Sequence of chain 1.A:
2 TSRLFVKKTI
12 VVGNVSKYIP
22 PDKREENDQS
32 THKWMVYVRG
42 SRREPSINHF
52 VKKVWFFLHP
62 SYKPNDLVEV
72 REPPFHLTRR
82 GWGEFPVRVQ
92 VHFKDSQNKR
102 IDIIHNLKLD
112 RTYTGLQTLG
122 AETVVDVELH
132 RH

A small-molecule ligand and the protein it binds are described below.
Small molecule (SMILES): CC(=O)NCCCC[C@H](NC(=O)[C@H](CCCN=C(N)N)NC(=O)[C@H](C)NC(=O)[C@H](C)N)C(=O)N[C@@H](CO)C(=O)N[C@@H](C)C(=O)N1CCC[C@H]1C(=O)N[C@@H](C)C=O

Binding-site contacts:
Ligand atom CE contacts residue SER62 of chain 1.A at 3.9 Å.
Ligand atom C contacts residue HIS60 of chain 1.A at 3.6 Å.
Ligand atom CB contacts residue TRP83 of chain 1.A at 3.4 Å (hydrophobic).
Ligand atom OH contacts residue GLY84 of chain 1.A at 3.2 Å (h-bond).
Ligand atom CB contacts residue PRO61 of chain 1.A at 3.6 Å (hydrophobic).
Ligand atom CE contacts residue TRP83 of chain 1.A at 3.6 Å (hydrophobic).
Ligand atom CB contacts residue HIS60 of chain 1.A at 3.7 Å.
Ligand atom O contacts residue GLY84 of chain 1.A at 3.4 Å.
Ligand atom CG contacts residue LEU110 of chain 1.A at 3.6 Å (hydrophobic).
Ligand atom CD contacts residue TRP83 of chain 1.A at 3.5 Å (hydrophobic).
Ligand atom CD contacts residue SER62 of chain 1.A at 3.6 Å.
Ligand atom CG contacts residue GLY84 of chain 1.A at 3.8 Å.
Ligand atom CG contacts residue GLU85 of chain 1.A at 3.5 Å.
Ligand atom CH3 contacts residue TRP83 of chain 1.A at 3.7 Å (hydrophobic).
Ligand atom CE contacts residue GLY84 of chain 1.A at 3.6 Å.
Ligand atom CH contacts residue TYR63 of chain 1.A at 3.6 Å (hydrophobic).
Ligand atom CB contacts residue TYR114 of chain 1.A at 3.3 Å (hydrophobic).
Ligand atom NZ contacts residue TRP83 of chain 1.A at 3.5 Å (h-bond).
Ligand atom O contacts residue PHE86 of chain 1.A at 3.7 Å.
Ligand atom OH contacts residue TYR63 of chain 1.A at 3.5 Å (h-bond).
Ligand atom CB contacts residue ARG112 of chain 1.A at 3.5 Å.
Ligand atom CB contacts residue HIS60 of chain 1.A at 3.7 Å.
Ligand atom OH contacts residue TRP83 of chain 1.A at 2.7 Å (h-bond).
Ligand atom CA contacts residue TRP83 of chain 1.A at 3.5 Å (hydrophobic).
Ligand atom N contacts residue GLU85 of chain 1.A at 3.2 Å (salt-bridge).
Ligand atom N contacts residue TRP83 of chain 1.A at 3.8 Å.
Ligand atom C contacts residue GLU85 of chain 1.A at 3.8 Å.
Ligand atom O contacts residue HIS60 of chain 1.A at 3.0 Å (h-bond).
Ligand atom O contacts residue GLU85 of chain 1.A at 2.8 Å (salt-bridge).
Ligand atom CH contacts residue TRP83 of chain 1.A at 3.4 Å (hydrophobic).
Ligand atom O contacts residue PRO87 of chain 1.A at 3.9 Å.
Ligand atom CD contacts residue HIS60 of chain 1.A at 3.8 Å.
Ligand atom CH3 contacts residue TYR63 of chain 1.A at 3.4 Å (hydrophobic).
Ligand atom CA contacts residue GLU85 of chain 1.A at 3.5 Å.
Ligand atom CG contacts residue GLU85 of chain 1.A at 3.7 Å.
Ligand atom NZ contacts residue SER62 of chain 1.A at 3.0 Å (h-bond).
Ligand atom CD contacts residue TRP83 of chain 1.A at 3.8 Å (hydrophobic).
Ligand atom CG contacts residue TRP83 of chain 1.A at 3.8 Å (hydrophobic).
Ligand atom C contacts residue GLU85 of chain 1.A at 3.8 Å.
Ligand atom OH contacts residue GLY82 of chain 1.A at 3.2 Å.